The protein below binds the small molecule below.
Small molecule (SMILES): Cc1cc(N)nc(CCc2cc(CCN(C)C)cc(F)c2F)c1

Binding-site contacts:
Ligand atom N19 contacts residue VAL64 of chain 1.B at 3.8 Å.
Ligand atom C07 contacts residue HEM1 of chain 1.Q at 3.7 Å.
Ligand atom C11 contacts residue HEM1 of chain 1.Q at 3.1 Å.
Ligand atom C15 contacts residue HEM1 of chain 1.Q at 3.2 Å.
Ligand atom N02 contacts residue TYR317 of chain 1.B at 3.8 Å.
Ligand atom F12 contacts residue GLN207 of chain 1.B at 2.2 Å.
Ligand atom N01 contacts residue GLU321 of chain 1.B at 2.6 Å (salt-bridge).
Ligand atom C21 contacts residue PHE65 of chain 1.B at 3.5 Å (hydrophobic).
Ligand atom C17 contacts residue TRP407 of chain 1.B at 3.3 Å (hydrophobic).
Ligand atom N02 contacts residue HEM1 of chain 1.Q at 3.4 Å.
Ligand atom C21 contacts residue TYR435 of chain 1.B at 3.1 Å (hydrophobic).
Ligand atom C02 contacts residue GLU321 of chain 1.B at 3.5 Å.
Ligand atom C12 contacts residue HEM1 of chain 1.Q at 3.8 Å.
Ligand atom C08 contacts residue HEM1 of chain 1.Q at 3.6 Å.
Ligand atom C13 contacts residue GLN207 of chain 1.B at 3.7 Å.
Ligand atom C21 contacts residue HEM1 of chain 1.Q at 3.7 Å.
Ligand atom C03 contacts residue HEM1 of chain 1.Q at 3.5 Å.
Ligand atom F13 contacts residue ARG210 of chain 1.B at 3.8 Å.
Ligand atom C09 contacts residue VAL296 of chain 1.B at 3.5 Å (hydrophobic).
Ligand atom C02 contacts residue HEM1 of chain 1.Q at 3.8 Å.
Ligand atom N19 contacts residue GOL1 of chain 1.V at 3.1 Å (h-bond).
Ligand atom C12 contacts residue GLN207 of chain 1.B at 3.4 Å.
Ligand atom C08 contacts residue GLU321 of chain 1.B at 3.3 Å.
Ligand atom F13 contacts residue GLN207 of chain 1.B at 3.2 Å.
Ligand atom C17 contacts residue HEM1 of chain 1.Q at 3.0 Å.
Ligand atom N02 contacts residue GLU321 of chain 1.B at 2.7 Å (salt-bridge).
Ligand atom C16 contacts residue HEM1 of chain 1.Q at 2.8 Å.
Ligand atom C20 contacts residue GOL1 of chain 1.V at 3.4 Å.
Ligand atom C07 contacts residue PHE313 of chain 1.B at 3.4 Å (hydrophobic).
Ligand atom C20 contacts residue PHE65 of chain 1.B at 3.2 Å (hydrophobic).
Ligand atom C06 contacts residue GLU321 of chain 1.B at 3.4 Å.
Ligand atom C07 contacts residue GLY315 of chain 1.B at 3.9 Å.
Ligand atom C05 contacts residue VAL296 of chain 1.B at 3.4 Å (hydrophobic).
Ligand atom C09 contacts residue HEM1 of chain 1.Q at 3.6 Å.
Ligand atom C21 contacts residue VAL64 of chain 1.B at 3.9 Å (hydrophobic).
Ligand atom C18 contacts residue GOL1 of chain 1.V at 3.7 Å.
Ligand atom N02 contacts residue TRP316 of chain 1.B at 2.8 Å (h-bond).
Ligand atom C02 contacts residue TRP316 of chain 1.B at 3.9 Å (hydrophobic).
Ligand atom C07 contacts residue PRO294 of chain 1.B at 3.9 Å (hydrophobic).
Ligand atom C20 contacts residue VAL64 of chain 1.B at 3.6 Å (hydrophobic).

Sequence of chain 1.B:
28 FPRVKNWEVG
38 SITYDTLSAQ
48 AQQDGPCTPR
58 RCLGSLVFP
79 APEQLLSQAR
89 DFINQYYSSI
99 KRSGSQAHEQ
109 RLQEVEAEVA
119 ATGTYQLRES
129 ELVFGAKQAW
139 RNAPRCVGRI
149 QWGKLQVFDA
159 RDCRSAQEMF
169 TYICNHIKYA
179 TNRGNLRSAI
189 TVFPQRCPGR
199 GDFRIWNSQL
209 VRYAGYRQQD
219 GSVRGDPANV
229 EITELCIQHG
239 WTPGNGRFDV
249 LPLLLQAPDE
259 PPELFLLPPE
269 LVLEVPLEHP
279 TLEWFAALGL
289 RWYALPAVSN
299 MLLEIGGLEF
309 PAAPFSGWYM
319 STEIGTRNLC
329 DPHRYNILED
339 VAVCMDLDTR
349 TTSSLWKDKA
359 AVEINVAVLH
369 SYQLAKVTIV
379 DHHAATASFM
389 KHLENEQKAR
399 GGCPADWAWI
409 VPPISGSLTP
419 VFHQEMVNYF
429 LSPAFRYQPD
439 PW